Sequence of chain 1.B:
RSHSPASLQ

Binding-site contacts:
Ligand atom C09 contacts residue ASN47 of chain 1.A at 4.2 Å.
Ligand atom S01 contacts residue ASN47 of chain 1.A at 4.3 Å.
Ligand atom C04 contacts residue GLU44 of chain 1.A at 4.1 Å.
Ligand atom C04 contacts residue ASN47 of chain 1.A at 4.4 Å.
Ligand atom C03 contacts residue ASN47 of chain 1.A at 4.1 Å.
Ligand atom C06 contacts residue GLU19 of chain 1.A at 3.7 Å.
Ligand atom C17 contacts residue SER8 of chain 1.B at 3.8 Å.
Ligand atom C10 contacts residue GLU44 of chain 1.A at 3.6 Å.
Ligand atom C15 contacts residue SER8 of chain 1.B at 3.1 Å.
Ligand atom C10 contacts residue CYS43 of chain 1.A at 4.1 Å (hydrophobic).
Ligand atom N08 contacts residue GLU19 of chain 1.A at 2.9 Å (salt-bridge).
Ligand atom S01 contacts residue SER8 of chain 1.B at 2.2 Å (h-bond).
Ligand atom C03 contacts residue SER8 of chain 1.B at 3.9 Å.
Ligand atom C11 contacts residue ASN47 of chain 1.A at 4.3 Å.
Ligand atom N08 contacts residue LEU48 of chain 1.A at 3.6 Å.
Ligand atom C11 contacts residue CYS43 of chain 1.A at 3.8 Å (hydrophobic).
Ligand atom C12 contacts residue GLU44 of chain 1.A at 3.8 Å.
Ligand atom C16 contacts residue GLN10 of chain 1.B at 3.6 Å.
Ligand atom N07 contacts residue VAL51 of chain 1.A at 3.9 Å.
Ligand atom C02 contacts residue SER8 of chain 1.B at 2.8 Å.
Ligand atom C11 contacts residue GLU44 of chain 1.A at 3.7 Å.
Ligand atom N18 contacts residue GLN10 of chain 1.B at 2.4 Å (h-bond).
Ligand atom C05 contacts residue SER8 of chain 1.B at 3.5 Å.
Ligand atom C09 contacts residue GLU44 of chain 1.A at 4.0 Å.
Ligand atom C02 contacts residue ASN47 of chain 1.A at 3.8 Å.
Ligand atom N07 contacts residue SER8 of chain 1.B at 4.3 Å.
Ligand atom N07 contacts residue GLU19 of chain 1.A at 2.8 Å (salt-bridge).
Ligand atom C17 contacts residue GLN10 of chain 1.B at 2.8 Å.
Ligand atom N18 contacts residue SER8 of chain 1.B at 3.6 Å (h-bond).
Ligand atom C04 contacts residue SER8 of chain 1.B at 4.2 Å.
Ligand atom C15 contacts residue ASN47 of chain 1.A at 3.6 Å.
Ligand atom N18 contacts residue LEU9 of chain 1.B at 4.4 Å.
Ligand atom C14 contacts residue GLU44 of chain 1.A at 3.8 Å.
Ligand atom C10 contacts residue ASN47 of chain 1.A at 3.4 Å.
Ligand atom C16 contacts residue ASN47 of chain 1.A at 4.2 Å.
Ligand atom C16 contacts residue LEU9 of chain 1.B at 3.7 Å (hydrophobic).
Ligand atom C16 contacts residue SER8 of chain 1.B at 2.7 Å.
Ligand atom C13 contacts residue GLU44 of chain 1.A at 3.9 Å.
Ligand atom C15 contacts residue LEU9 of chain 1.B at 4.2 Å (hydrophobic).
Ligand atom C06 contacts residue LEU48 of chain 1.A at 4.3 Å (hydrophobic).

Sequence of chain 1.A:
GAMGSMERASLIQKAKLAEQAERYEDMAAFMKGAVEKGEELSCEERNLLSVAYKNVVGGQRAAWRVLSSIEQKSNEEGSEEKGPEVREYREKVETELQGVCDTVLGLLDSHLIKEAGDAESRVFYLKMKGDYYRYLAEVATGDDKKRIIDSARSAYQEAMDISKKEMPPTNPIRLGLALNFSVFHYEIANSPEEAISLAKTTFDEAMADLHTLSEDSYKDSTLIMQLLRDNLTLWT

This small molecule binds to this protein.
Small molecule (SMILES): [H]/N=C(/N)c1cc(-c2ccccc2)c(CCCN)s1